Sequence of chain 47.A:
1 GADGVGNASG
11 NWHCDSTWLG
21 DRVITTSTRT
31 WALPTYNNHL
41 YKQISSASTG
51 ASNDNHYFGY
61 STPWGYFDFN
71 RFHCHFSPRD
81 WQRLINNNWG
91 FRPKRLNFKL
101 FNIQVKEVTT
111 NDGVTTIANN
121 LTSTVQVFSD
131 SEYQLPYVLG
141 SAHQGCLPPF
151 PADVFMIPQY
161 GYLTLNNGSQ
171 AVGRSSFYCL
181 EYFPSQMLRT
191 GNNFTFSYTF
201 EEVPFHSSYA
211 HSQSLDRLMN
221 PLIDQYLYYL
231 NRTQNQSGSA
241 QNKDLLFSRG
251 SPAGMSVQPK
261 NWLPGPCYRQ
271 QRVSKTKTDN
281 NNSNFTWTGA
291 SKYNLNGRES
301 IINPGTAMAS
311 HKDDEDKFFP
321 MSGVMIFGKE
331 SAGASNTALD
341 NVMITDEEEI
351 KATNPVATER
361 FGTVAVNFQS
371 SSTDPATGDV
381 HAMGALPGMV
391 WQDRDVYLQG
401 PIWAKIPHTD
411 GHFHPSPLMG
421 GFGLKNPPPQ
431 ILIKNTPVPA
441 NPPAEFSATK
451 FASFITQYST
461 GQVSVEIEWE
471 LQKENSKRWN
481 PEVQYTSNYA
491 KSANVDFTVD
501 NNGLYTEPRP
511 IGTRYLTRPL

Sequence of chain 12.A:
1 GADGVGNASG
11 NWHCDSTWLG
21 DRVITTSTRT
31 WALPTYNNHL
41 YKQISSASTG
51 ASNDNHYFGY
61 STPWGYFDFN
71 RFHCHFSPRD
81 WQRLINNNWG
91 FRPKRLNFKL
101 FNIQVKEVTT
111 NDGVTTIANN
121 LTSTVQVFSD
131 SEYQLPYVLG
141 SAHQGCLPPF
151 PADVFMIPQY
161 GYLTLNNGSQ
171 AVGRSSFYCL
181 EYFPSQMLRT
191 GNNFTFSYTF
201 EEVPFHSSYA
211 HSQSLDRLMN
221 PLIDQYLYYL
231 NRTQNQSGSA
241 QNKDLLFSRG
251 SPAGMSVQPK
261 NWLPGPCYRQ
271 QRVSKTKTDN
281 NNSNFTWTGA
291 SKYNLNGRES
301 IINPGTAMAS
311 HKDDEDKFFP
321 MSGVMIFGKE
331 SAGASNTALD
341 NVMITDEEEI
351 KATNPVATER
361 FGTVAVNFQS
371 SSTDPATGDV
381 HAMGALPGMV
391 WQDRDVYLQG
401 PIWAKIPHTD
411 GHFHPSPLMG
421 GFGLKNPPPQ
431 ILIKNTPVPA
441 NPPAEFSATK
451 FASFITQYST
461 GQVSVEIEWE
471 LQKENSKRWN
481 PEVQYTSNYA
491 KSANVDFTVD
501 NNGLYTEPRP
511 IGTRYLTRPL

This protein binds this small molecule.
Small molecule (SMILES): CC(=O)N[C@H]1[C@H]([C@H](O)[C@H](O)CO)O[C@@](O)(C(=O)O)C[C@@H]1O

Binding-site contacts:
Ligand atom O4 contacts residue ASN231 of chain 47.A at 4.2 Å.
Ligand atom C5 contacts residue ASN231 of chain 47.A at 4.5 Å.
Ligand atom O1B contacts residue ASN231 of chain 47.A at 4.3 Å.
Ligand atom C4 contacts residue VAL257 of chain 47.A at 4.4 Å (hydrophobic).
Ligand atom C11 contacts residue GLY254 of chain 47.A at 3.6 Å.
Ligand atom O4 contacts residue VAL257 of chain 47.A at 3.1 Å.
Ligand atom O10 contacts residue SER52 of chain 12.A at 4.4 Å.
Ligand atom C10 contacts residue SER256 of chain 47.A at 4.2 Å.
Ligand atom C1 contacts residue ARG232 of chain 47.A at 3.6 Å.
Ligand atom O1A contacts residue ASN231 of chain 47.A at 2.7 Å (h-bond).
Ligand atom O2 contacts residue THR286 of chain 12.A at 4.0 Å.
Ligand atom C2 contacts residue ASN284 of chain 12.A at 3.9 Å.
Ligand atom C1 contacts residue ASN284 of chain 12.A at 3.8 Å.
Ligand atom O2 contacts residue TRP287 of chain 12.A at 4.5 Å.
Ligand atom O4 contacts residue TRP287 of chain 12.A at 4.1 Å.
Ligand atom C3 contacts residue THR286 of chain 12.A at 3.5 Å.
Ligand atom O1B contacts residue ARG232 of chain 47.A at 2.5 Å (salt-bridge).
Ligand atom O1A contacts residue THR286 of chain 12.A at 4.2 Å.
Ligand atom O10 contacts residue SER256 of chain 47.A at 3.5 Å (h-bond).
Ligand atom C11 contacts residue ASN55 of chain 12.A at 3.2 Å.
Ligand atom O1B contacts residue ASN284 of chain 12.A at 3.7 Å.
Ligand atom C3 contacts residue ASN231 of chain 47.A at 3.9 Å.
Ligand atom C3 contacts residue TRP287 of chain 12.A at 4.1 Å (hydrophobic).
Ligand atom O10 contacts residue ASN55 of chain 12.A at 3.4 Å (h-bond).
Ligand atom O2 contacts residue ARG232 of chain 47.A at 4.5 Å.
Ligand atom O2 contacts residue ASN231 of chain 47.A at 4.2 Å.
Ligand atom O1A contacts residue ASN284 of chain 12.A at 4.5 Å.
Ligand atom C1 contacts residue ASN231 of chain 47.A at 3.6 Å.
Ligand atom C11 contacts residue SER256 of chain 47.A at 4.3 Å.
Ligand atom O2 contacts residue ASN284 of chain 12.A at 3.0 Å (h-bond).
Ligand atom O1A contacts residue ARG232 of chain 47.A at 3.5 Å.
Ligand atom C2 contacts residue THR286 of chain 12.A at 4.2 Å.
Ligand atom C11 contacts residue ALA253 of chain 47.A at 3.6 Å (hydrophobic).
Ligand atom C10 contacts residue ASN55 of chain 12.A at 3.8 Å.
Ligand atom C4 contacts residue ASN231 of chain 47.A at 3.5 Å.
Ligand atom C2 contacts residue ASN231 of chain 47.A at 4.0 Å.